Binding-site contacts:
Ligand atom O6 contacts residue ASN118 of chain 32.F at 4.0 Å.
Ligand atom C8 contacts residue PRO167 of chain 32.F at 3.7 Å (hydrophobic).
Ligand atom C1 contacts residue ASN118 of chain 32.F at 1.6 Å.
Ligand atom N2 contacts residue ASN118 of chain 32.F at 3.6 Å.
Ligand atom C3 contacts residue ASN118 of chain 32.F at 3.8 Å.
Ligand atom C2 contacts residue ALA117 of chain 32.F at 4.0 Å (hydrophobic).
Ligand atom C5 contacts residue GLN168 of chain 32.F at 4.5 Å.
Ligand atom C4 contacts residue ASN118 of chain 32.F at 3.8 Å.
Ligand atom C5 contacts residue ASN118 of chain 32.F at 3.2 Å.
Ligand atom C7 contacts residue ASN118 of chain 32.F at 3.9 Å.
Ligand atom C7 contacts residue PRO167 of chain 32.F at 3.9 Å (hydrophobic).
Ligand atom C2 contacts residue ASN118 of chain 32.F at 2.7 Å.
Ligand atom O7 contacts residue ALA117 of chain 32.F at 4.5 Å.
Ligand atom C5 contacts residue ALA117 of chain 32.F at 4.2 Å (hydrophobic).
Ligand atom C6 contacts residue ASN118 of chain 32.F at 4.0 Å.
Ligand atom C8 contacts residue ASP164 of chain 32.F at 4.5 Å.
Ligand atom O6 contacts residue ALA117 of chain 32.F at 2.3 Å.
Ligand atom O5 contacts residue ASN118 of chain 32.F at 1.8 Å (h-bond).
Ligand atom O5 contacts residue GLN168 of chain 32.F at 4.0 Å.
Ligand atom C6 contacts residue ALA117 of chain 32.F at 3.6 Å (hydrophobic).
Ligand atom C1 contacts residue ALA117 of chain 32.F at 3.9 Å (hydrophobic).
Ligand atom O5 contacts residue ALA117 of chain 32.F at 3.5 Å (h-bond).
Ligand atom C4 contacts residue ALA117 of chain 32.F at 4.2 Å (hydrophobic).
Ligand atom N2 contacts residue PRO167 of chain 32.F at 4.0 Å.
Ligand atom O7 contacts residue ASN118 of chain 32.F at 3.5 Å (h-bond).
Ligand atom C1 contacts residue GLN168 of chain 32.F at 4.0 Å.
Ligand atom C1 contacts residue PRO167 of chain 32.F at 4.4 Å (hydrophobic).

This small molecule binds to this protein.
Small molecule (SMILES): CC(=O)N[C@@H]1[C@@H](O)[C@H](O)[C@@H](CO)O[C@H]1O

Sequence of chain 32.F:
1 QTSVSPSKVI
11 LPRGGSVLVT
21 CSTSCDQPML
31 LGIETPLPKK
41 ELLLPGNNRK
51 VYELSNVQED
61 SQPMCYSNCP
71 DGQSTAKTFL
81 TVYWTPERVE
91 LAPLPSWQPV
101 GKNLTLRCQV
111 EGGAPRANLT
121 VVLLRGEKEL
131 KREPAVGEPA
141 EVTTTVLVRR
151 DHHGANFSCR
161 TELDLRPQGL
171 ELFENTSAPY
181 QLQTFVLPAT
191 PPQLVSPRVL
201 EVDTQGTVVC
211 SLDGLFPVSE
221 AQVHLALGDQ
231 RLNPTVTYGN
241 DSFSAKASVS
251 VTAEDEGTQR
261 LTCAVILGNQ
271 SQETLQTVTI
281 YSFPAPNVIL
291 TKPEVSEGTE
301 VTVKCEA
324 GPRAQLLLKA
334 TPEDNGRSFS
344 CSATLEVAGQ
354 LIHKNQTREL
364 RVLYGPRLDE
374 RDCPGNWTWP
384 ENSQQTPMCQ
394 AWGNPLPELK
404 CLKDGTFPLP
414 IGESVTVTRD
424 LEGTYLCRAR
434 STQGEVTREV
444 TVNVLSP